Binding-site contacts:
Ligand atom C19 contacts residue ARG44 of chain 1.G at 3.4 Å.
Ligand atom C23 contacts residue ILE40 of chain 1.G at 4.1 Å (hydrophobic).
Ligand atom C21 contacts residue ILE39 of chain 1.G at 4.4 Å (hydrophobic).
Ligand atom C23 contacts residue PHE168 of chain 1.G at 3.9 Å (hydrophobic).
Ligand atom C27 contacts residue ILE39 of chain 1.G at 3.8 Å (hydrophobic).
Ligand atom C18 contacts residue LYS174 of chain 1.G at 1.5 Å.
Ligand atom C12 contacts residue LYS174 of chain 1.G at 3.6 Å.
Ligand atom C27 contacts residue GLY36 of chain 1.G at 3.8 Å.
Ligand atom C21 contacts residue TRP43 of chain 1.G at 3.8 Å (hydrophobic).
Ligand atom C19 contacts residue ASN172 of chain 1.G at 3.3 Å.
Ligand atom C15 contacts residue LYS174 of chain 1.G at 4.1 Å.
Ligand atom C17 contacts residue LYS174 of chain 1.G at 4.1 Å.
Ligand atom C1 contacts residue ARG44 of chain 1.G at 4.2 Å.
Ligand atom C27 contacts residue TRP178 of chain 1.G at 4.3 Å (hydrophobic).
Ligand atom C20 contacts residue LYS174 of chain 1.G at 4.2 Å.
Ligand atom C22 contacts residue PHE168 of chain 1.G at 3.7 Å (hydrophobic).
Ligand atom C16 contacts residue LYS174 of chain 1.G at 4.4 Å.
Ligand atom C10 contacts residue ARG44 of chain 1.G at 4.3 Å.
Ligand atom C13 contacts residue LYS174 of chain 1.G at 3.0 Å.
Ligand atom C19 contacts residue LYS174 of chain 1.G at 3.8 Å.
Ligand atom C25 contacts residue TRP178 of chain 1.G at 4.3 Å (hydrophobic).
Ligand atom C11 contacts residue LYS174 of chain 1.G at 3.7 Å.
Ligand atom C10 contacts residue ASN172 of chain 1.G at 4.3 Å.
Ligand atom C8 contacts residue LYS174 of chain 1.G at 3.8 Å.
Ligand atom C20 contacts residue ILE40 of chain 1.G at 4.3 Å (hydrophobic).
Ligand atom C20 contacts residue PHE168 of chain 1.G at 4.4 Å (hydrophobic).
Ligand atom C27 contacts residue ILE40 of chain 1.G at 4.5 Å (hydrophobic).
Ligand atom C19 contacts residue ASP173 of chain 1.G at 3.9 Å.
Ligand atom C23 contacts residue ILE39 of chain 1.G at 4.4 Å (hydrophobic).
Ligand atom C24 contacts residue PHE168 of chain 1.G at 3.9 Å (hydrophobic).
Ligand atom C5 contacts residue ASN172 of chain 1.G at 4.0 Å.
Ligand atom C4 contacts residue ASN172 of chain 1.G at 4.0 Å.
Ligand atom C12 contacts residue TRP43 of chain 1.G at 4.3 Å (hydrophobic).
Ligand atom C18 contacts residue PHE168 of chain 1.G at 4.3 Å (hydrophobic).
Ligand atom C11 contacts residue ARG44 of chain 1.G at 3.6 Å.
Ligand atom C21 contacts residue ILE40 of chain 1.G at 4.0 Å (hydrophobic).
Ligand atom C14 contacts residue LYS174 of chain 1.G at 3.7 Å.
Ligand atom C9 contacts residue LYS174 of chain 1.G at 4.2 Å.

Sequence of chain 1.G:
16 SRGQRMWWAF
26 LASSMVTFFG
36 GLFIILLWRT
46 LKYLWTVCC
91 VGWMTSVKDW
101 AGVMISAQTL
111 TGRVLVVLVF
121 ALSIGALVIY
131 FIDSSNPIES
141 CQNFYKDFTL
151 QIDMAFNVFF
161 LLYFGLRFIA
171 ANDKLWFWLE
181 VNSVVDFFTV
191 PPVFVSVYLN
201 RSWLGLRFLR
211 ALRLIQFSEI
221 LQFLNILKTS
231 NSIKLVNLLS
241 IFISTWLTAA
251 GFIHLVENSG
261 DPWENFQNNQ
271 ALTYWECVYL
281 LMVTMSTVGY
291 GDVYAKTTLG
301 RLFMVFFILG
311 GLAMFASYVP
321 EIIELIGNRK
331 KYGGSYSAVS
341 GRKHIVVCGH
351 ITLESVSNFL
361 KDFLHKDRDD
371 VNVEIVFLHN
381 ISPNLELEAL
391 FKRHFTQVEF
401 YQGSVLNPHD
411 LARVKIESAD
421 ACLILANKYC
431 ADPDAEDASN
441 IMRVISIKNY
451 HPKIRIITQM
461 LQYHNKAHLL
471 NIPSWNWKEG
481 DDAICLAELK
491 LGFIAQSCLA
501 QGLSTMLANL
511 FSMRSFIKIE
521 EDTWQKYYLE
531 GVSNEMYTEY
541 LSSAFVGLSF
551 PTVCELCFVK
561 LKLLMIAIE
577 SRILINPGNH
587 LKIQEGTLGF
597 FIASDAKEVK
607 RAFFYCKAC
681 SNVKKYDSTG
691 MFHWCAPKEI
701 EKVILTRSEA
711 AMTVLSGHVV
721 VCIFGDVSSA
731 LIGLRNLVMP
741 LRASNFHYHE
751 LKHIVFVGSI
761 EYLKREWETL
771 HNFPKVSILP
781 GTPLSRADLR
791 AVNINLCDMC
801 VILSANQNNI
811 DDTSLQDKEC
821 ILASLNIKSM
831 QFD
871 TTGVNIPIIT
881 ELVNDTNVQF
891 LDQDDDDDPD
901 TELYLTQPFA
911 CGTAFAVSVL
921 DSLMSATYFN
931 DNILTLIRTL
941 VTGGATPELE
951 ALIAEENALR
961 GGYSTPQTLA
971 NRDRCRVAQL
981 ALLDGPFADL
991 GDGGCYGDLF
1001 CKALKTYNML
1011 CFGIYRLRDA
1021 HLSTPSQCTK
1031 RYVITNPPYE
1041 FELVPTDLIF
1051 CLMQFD

A protein and the small-molecule ligand that binds it are described below.
Small molecule (SMILES): CC(C)CCC[C@@H](C)[C@H]1CC[C@H]2[C@@H]3CC=C4C[C@@H](O)CC[C@]4(C)[C@H]3CC[C@]12C